Binding-site contacts:
Ligand atom C6 contacts residue TYR85 of chain 36.C at 3.7 Å (hydrophobic).
Ligand atom OP2 contacts residue LYS89 of chain 36.D at 3.5 Å (salt-bridge).
Ligand atom OP2 contacts residue TYR85 of chain 36.C at 2.9 Å (h-bond).
Ligand atom P contacts residue SER51 of chain 36.D at 3.4 Å.
Ligand atom OP1 contacts residue ASN55 of chain 36.D at 3.4 Å (h-bond).
Ligand atom OP2 contacts residue ASN55 of chain 36.D at 3.5 Å (h-bond).
Ligand atom O5' contacts residue ARG49 of chain 36.D at 3.6 Å (salt-bridge).
Ligand atom N6 contacts residue THR91 of chain 36.D at 3.4 Å (h-bond).
Ligand atom P contacts residue ARG49 of chain 36.D at 3.2 Å.
Ligand atom P contacts residue LYS57 of chain 36.D at 3.2 Å.
Ligand atom P contacts residue LYS89 of chain 36.D at 3.4 Å.
Ligand atom O3' contacts residue SER51 of chain 36.D at 3.4 Å.
Ligand atom C8 contacts residue THR45 of chain 36.C at 3.6 Å.
Ligand atom O5' contacts residue LYS57 of chain 36.D at 3.1 Å (salt-bridge).
Ligand atom N7 contacts residue LYS61 of chain 36.C at 3.5 Å.
Ligand atom N7 contacts residue THR45 of chain 36.C at 2.5 Å (h-bond).
Ligand atom C5' contacts residue TYR85 of chain 36.C at 3.7 Å (hydrophobic).
Ligand atom C5 contacts residue TYR85 of chain 36.C at 3.7 Å (hydrophobic).
Ligand atom OP2 contacts residue LYS57 of chain 36.D at 3.2 Å (salt-bridge).
Ligand atom N6 contacts residue THR59 of chain 36.C at 2.9 Å (h-bond).
Ligand atom OP2 contacts residue LYS57 of chain 36.D at 2.6 Å (salt-bridge).
Ligand atom N1 contacts residue SER47 of chain 36.C at 2.8 Å (h-bond).
Ligand atom OP2 contacts residue LYS89 of chain 36.D at 3.4 Å (salt-bridge).
Ligand atom C8 contacts residue TYR85 of chain 36.C at 3.7 Å (hydrophobic).
Ligand atom C5' contacts residue ARG49 of chain 36.D at 3.1 Å.
Ligand atom OP2 contacts residue LYS43 of chain 36.C at 3.0 Å (salt-bridge).
Ligand atom OP1 contacts residue LYS89 of chain 36.D at 3.3 Å (salt-bridge).
Ligand atom N6 contacts residue THR45 of chain 36.C at 2.9 Å (h-bond).
Ligand atom OP1 contacts residue ARG49 of chain 36.D at 2.5 Å (salt-bridge).
Ligand atom OP1 contacts residue LYS57 of chain 36.D at 2.8 Å.
Ligand atom C6 contacts residue THR45 of chain 36.C at 3.5 Å.
Ligand atom C5 contacts residue THR45 of chain 36.C at 3.2 Å.
Ligand atom OP2 contacts residue SER51 of chain 36.D at 3.5 Å (h-bond).
Ligand atom O3' contacts residue ARG49 of chain 36.D at 3.0 Å (salt-bridge).
Ligand atom N1 contacts residue THR59 of chain 36.C at 3.5 Å.
Ligand atom N7 contacts residue TYR85 of chain 36.C at 3.6 Å.
Ligand atom OP1 contacts residue SER52 of chain 36.D at 2.9 Å (h-bond).
Ligand atom C2 contacts residue SER47 of chain 36.C at 3.2 Å.
Ligand atom OP1 contacts residue SER51 of chain 36.D at 2.8 Å (h-bond).
Ligand atom O2' contacts residue GLU63 of chain 36.C at 3.6 Å.

Sequence of chain 36.C:
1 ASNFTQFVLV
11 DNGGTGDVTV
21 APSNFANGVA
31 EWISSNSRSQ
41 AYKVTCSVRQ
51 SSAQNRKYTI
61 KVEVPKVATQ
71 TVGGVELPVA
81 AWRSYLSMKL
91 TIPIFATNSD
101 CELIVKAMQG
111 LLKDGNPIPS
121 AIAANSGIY

Sequence of chain 36.D:
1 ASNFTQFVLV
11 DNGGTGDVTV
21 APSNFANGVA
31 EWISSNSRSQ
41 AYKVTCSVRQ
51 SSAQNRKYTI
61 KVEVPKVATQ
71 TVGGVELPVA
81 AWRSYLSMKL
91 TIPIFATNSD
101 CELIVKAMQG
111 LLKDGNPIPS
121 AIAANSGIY

A protein and the small-molecule ligand that binds it are described below.
Small molecule (SMILES): Nc1ccn([C@@H]2O[C@H](CO[P](=O)(O)O[C@H]3[C@@H](O)[C@H](n4cnc5c(N)ncnc54)O[C@@H]3CO[P](=O)(O)O[C@H]3[C@@H](O)[C@H](n4cnc5c(=O)nc(N)[nH]c54)O[C@@H]3CO[P](=O)(O)O[C@H]3[C@@H](O)[C@H](n4cnc5c(N)ncnc54)O[C@@H]3CO[P](=O)(O)O[C@H]3[C@@H](O)[C@H](n4cnc5c(N)ncnc54)O[C@@H]3CO[P](=O)(O)O[C@H]3[C@@H](O)[C@H](n4ccc(=O)[nH]c4=O)O[C@@H]3CO[P](=O)(O)O[C@H]3[C@@H](O)[C@H](n4ccc(N)nc4=O)O[C@@H]3CO[P](=O)(O)O[C@H]3[C@@H](O)[C@H](n4ccc(=O)[nH]c4=O)O[C@@H]3CO[P](=O)(O)O[C@H]3[C@@H](O)[C@H](n4cnc5c(=O)nc(N)[nH]c54)O[C@@H]3COPO)[C@@H](O)[C@H]2O)c(=O)n1